This small molecule binds to this protein.
Small molecule (SMILES): CC(=O)N[C@@H]1[C@@H](O)[C@H](O)[C@@H](CO)O[C@H]1O

Sequence of chain 2.F:
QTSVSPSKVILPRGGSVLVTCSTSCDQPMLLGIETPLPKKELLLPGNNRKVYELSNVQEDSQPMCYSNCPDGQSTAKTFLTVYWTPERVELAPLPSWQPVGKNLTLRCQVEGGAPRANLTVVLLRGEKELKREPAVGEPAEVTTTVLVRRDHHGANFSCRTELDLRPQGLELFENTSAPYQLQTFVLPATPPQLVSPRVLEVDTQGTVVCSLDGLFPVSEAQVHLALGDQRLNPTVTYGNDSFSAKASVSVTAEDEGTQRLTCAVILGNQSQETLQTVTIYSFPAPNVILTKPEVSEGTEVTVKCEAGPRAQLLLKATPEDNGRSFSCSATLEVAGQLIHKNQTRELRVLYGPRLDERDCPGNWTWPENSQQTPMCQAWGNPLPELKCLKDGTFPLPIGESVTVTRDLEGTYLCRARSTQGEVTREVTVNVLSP

Binding-site contacts:
Ligand atom C7 contacts residue ASN240 of chain 2.F at 3.2 Å.
Ligand atom O7 contacts residue GLY239 of chain 2.F at 3.6 Å.
Ligand atom O7 contacts residue ASN240 of chain 2.F at 3.0 Å (h-bond).
Ligand atom C5 contacts residue ASN240 of chain 2.F at 3.7 Å.
Ligand atom C8 contacts residue ASN240 of chain 2.F at 3.9 Å.
Ligand atom C3 contacts residue ASN240 of chain 2.F at 3.7 Å.
Ligand atom O5 contacts residue ASN240 of chain 2.F at 2.4 Å (h-bond).
Ligand atom N2 contacts residue ASN240 of chain 2.F at 2.8 Å (h-bond).
Ligand atom C4 contacts residue ASN240 of chain 2.F at 4.3 Å.
Ligand atom C2 contacts residue ASN240 of chain 2.F at 2.5 Å.
Ligand atom C1 contacts residue ASN240 of chain 2.F at 1.5 Å.